Binding-site contacts:
Ligand atom O5 contacts residue TRP285 of chain 1.S at 3.2 Å.
Ligand atom C4 contacts residue TRP285 of chain 1.S at 2.8 Å (hydrophobic).
Ligand atom O2 contacts residue TRP285 of chain 1.S at 4.3 Å.
Ligand atom C2 contacts residue ASN252 of chain 1.R at 4.2 Å.
Ligand atom C3 contacts residue TRP285 of chain 1.S at 3.5 Å (hydrophobic).
Ligand atom C5 contacts residue TRP285 of chain 1.S at 3.4 Å (hydrophobic).
Ligand atom C6 contacts residue ASP53 of chain 1.S at 3.6 Å.
Ligand atom O1 contacts residue TRP285 of chain 1.S at 3.6 Å.
Ligand atom O1 contacts residue VAL255 of chain 1.R at 3.3 Å.
Ligand atom O3 contacts residue TRP285 of chain 1.S at 3.2 Å.
Ligand atom O2 contacts residue VAL255 of chain 1.R at 4.4 Å.
Ligand atom C1 contacts residue TRP285 of chain 1.S at 3.9 Å (hydrophobic).
Ligand atom C1 contacts residue ASN252 of chain 1.R at 4.0 Å.
Ligand atom O6 contacts residue TRP285 of chain 1.S at 3.6 Å (h-bond).
Ligand atom O2 contacts residue ASN252 of chain 1.R at 3.3 Å (h-bond).
Ligand atom C6 contacts residue TRP285 of chain 1.S at 3.2 Å (hydrophobic).
Ligand atom O4 contacts residue TRP285 of chain 1.S at 1.4 Å.
Ligand atom O1 contacts residue ASN252 of chain 1.R at 3.2 Å (h-bond).
Ligand atom O1 contacts residue ALA254 of chain 1.R at 3.8 Å.
Ligand atom O5 contacts residue ASP53 of chain 1.S at 4.1 Å.
Ligand atom C2 contacts residue TRP285 of chain 1.S at 3.4 Å (hydrophobic).

Sequence of chain 1.S:
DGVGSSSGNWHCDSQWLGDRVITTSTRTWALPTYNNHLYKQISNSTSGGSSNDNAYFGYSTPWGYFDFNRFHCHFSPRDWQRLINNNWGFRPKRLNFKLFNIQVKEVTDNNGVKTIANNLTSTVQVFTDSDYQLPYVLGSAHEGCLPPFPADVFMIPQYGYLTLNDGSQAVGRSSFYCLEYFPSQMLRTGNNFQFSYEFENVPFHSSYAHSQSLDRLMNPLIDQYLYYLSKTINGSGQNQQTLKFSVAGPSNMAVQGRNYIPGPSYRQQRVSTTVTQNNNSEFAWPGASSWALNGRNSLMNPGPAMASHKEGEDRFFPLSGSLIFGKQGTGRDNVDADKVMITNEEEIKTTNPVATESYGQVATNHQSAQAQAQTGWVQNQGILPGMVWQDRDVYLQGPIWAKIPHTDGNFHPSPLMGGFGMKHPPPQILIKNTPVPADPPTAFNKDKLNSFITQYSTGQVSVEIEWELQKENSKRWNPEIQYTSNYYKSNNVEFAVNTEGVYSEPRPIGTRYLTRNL

The protein below binds the small molecule below.
Small molecule (SMILES): OC[C@H]1O[C@@H](O)[C@H](O)[C@@H](O)[C@H]1O

Sequence of chain 1.R:
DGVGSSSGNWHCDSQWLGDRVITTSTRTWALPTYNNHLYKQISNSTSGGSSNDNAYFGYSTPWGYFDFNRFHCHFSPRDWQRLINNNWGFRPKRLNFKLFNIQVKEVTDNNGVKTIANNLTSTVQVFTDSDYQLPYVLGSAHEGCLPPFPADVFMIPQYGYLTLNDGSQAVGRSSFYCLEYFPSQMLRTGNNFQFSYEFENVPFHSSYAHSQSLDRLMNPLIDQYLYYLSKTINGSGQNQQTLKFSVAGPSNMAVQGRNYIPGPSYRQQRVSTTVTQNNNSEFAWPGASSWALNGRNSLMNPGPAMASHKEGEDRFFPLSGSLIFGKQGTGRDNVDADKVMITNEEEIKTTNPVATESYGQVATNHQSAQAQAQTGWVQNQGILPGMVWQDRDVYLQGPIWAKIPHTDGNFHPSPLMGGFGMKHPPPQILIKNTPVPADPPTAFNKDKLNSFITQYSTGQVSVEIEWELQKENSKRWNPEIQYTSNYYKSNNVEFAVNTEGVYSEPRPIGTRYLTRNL